The small molecule below binds the protein below.
Small molecule (SMILES): CC(=O)N[C@@H]1[C@@H](O)[C@H](O)[C@@H](CO)O[C@H]1O

Sequence of chain 1.A:
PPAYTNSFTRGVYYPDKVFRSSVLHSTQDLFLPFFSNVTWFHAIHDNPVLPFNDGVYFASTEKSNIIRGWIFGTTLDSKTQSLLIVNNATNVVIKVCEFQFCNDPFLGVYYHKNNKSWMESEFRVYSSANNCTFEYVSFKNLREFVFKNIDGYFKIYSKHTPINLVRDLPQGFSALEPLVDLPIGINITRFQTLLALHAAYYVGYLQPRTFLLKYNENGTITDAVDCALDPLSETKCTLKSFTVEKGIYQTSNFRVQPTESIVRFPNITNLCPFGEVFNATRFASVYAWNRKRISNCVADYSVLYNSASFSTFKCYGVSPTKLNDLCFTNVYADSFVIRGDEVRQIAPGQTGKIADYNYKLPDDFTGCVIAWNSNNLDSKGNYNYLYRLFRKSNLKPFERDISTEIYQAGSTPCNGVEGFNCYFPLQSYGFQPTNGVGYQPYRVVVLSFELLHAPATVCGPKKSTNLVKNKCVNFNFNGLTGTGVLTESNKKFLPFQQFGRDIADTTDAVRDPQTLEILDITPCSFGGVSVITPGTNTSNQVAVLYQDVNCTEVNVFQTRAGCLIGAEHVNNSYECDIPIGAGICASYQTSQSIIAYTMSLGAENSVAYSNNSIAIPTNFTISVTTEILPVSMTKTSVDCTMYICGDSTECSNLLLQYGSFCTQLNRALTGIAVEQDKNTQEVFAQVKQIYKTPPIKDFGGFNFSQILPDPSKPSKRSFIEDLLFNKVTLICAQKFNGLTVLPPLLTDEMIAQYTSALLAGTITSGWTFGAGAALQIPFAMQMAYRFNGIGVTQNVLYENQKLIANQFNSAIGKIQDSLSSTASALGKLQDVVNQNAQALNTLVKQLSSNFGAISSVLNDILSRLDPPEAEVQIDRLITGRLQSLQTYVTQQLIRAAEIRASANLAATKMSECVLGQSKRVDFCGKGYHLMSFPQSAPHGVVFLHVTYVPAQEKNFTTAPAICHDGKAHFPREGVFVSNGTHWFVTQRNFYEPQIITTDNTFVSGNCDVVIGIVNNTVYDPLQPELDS

Binding-site contacts:
Ligand atom C5 contacts residue ASN603 of chain 1.A at 3.4 Å.
Ligand atom C7 contacts residue ASN603 of chain 1.A at 4.2 Å.
Ligand atom O5 contacts residue ASN603 of chain 1.A at 2.2 Å (h-bond).
Ligand atom C1 contacts residue ASN603 of chain 1.A at 1.4 Å.
Ligand atom C2 contacts residue ASN603 of chain 1.A at 2.7 Å.
Ligand atom C6 contacts residue ASN603 of chain 1.A at 3.7 Å.
Ligand atom N2 contacts residue ASN603 of chain 1.A at 3.0 Å (h-bond).
Ligand atom O6 contacts residue ASN603 of chain 1.A at 3.2 Å (h-bond).
Ligand atom C4 contacts residue ASN603 of chain 1.A at 4.2 Å.
Ligand atom C3 contacts residue ASN603 of chain 1.A at 3.8 Å.